Sequence of chain 1.A:
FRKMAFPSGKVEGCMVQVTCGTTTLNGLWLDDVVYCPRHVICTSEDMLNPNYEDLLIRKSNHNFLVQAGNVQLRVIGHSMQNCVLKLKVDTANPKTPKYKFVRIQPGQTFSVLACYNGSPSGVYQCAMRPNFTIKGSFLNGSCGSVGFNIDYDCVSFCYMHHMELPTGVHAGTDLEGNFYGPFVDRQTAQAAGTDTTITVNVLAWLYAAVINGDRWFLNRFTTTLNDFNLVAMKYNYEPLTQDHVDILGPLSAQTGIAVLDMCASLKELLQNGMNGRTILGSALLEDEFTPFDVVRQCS

Binding-site contacts:
Ligand atom C08 contacts residue YMS1 of chain 1.B at 0.1 Å.
Ligand atom O20 contacts residue YMS1 of chain 1.B at 1.4 Å.
Ligand atom N10 contacts residue HIS168 of chain 1.A at 2.9 Å (h-bond).
Ligand atom C05 contacts residue YMS1 of chain 1.B at 0.0 Å.
Ligand atom O22 contacts residue YMS1 of chain 1.B at 0.1 Å (h-bond).
Ligand atom N10 contacts residue YMS1 of chain 1.B at 0.3 Å (h-bond).
Ligand atom C06 contacts residue YMS1 of chain 1.B at 0.1 Å.
Ligand atom O01 contacts residue YMS1 of chain 1.B at 0.1 Å (h-bond).
Ligand atom C26 contacts residue YMS1 of chain 1.B at 0.1 Å.
Ligand atom C13 contacts residue YMS1 of chain 1.B at 0.3 Å.
Ligand atom O18 contacts residue HIS167 of chain 1.A at 2.7 Å (h-bond).
Ligand atom C27 contacts residue YMS1 of chain 1.B at 0.1 Å.
Ligand atom C04 contacts residue YMS1 of chain 1.B at 0.1 Å.
Ligand atom C29 contacts residue YMS1 of chain 1.B at 0.2 Å.
Ligand atom C28 contacts residue YMS1 of chain 1.B at 0.1 Å.
Ligand atom C09 contacts residue YMS1 of chain 1.B at 0.1 Å.
Ligand atom C12 contacts residue YMS1 of chain 1.B at 0.2 Å.
Ligand atom C31 contacts residue YMS1 of chain 1.B at 0.2 Å.
Ligand atom C02 contacts residue YMS1 of chain 1.B at 0.0 Å.
Ligand atom C19 contacts residue CYS149 of chain 1.A at 1.8 Å (hydrophobic).
Ligand atom C25 contacts residue YMS1 of chain 1.B at 0.1 Å.
Ligand atom O21 contacts residue YMS1 of chain 1.B at 0.4 Å (h-bond).
Ligand atom C07 contacts residue YMS1 of chain 1.B at 0.1 Å.
Ligand atom O20 contacts residue CYS149 of chain 1.A at 2.7 Å (h-bond).
Ligand atom C30 contacts residue YMS1 of chain 1.B at 0.2 Å.
Ligand atom C24 contacts residue YMS1 of chain 1.B at 0.0 Å.
Ligand atom C16 contacts residue YMS1 of chain 1.B at 0.2 Å.
Ligand atom C32 contacts residue YMS1 of chain 1.B at 0.2 Å.
Ligand atom C19 contacts residue YMS1 of chain 1.B at 0.2 Å.
Ligand atom C34 contacts residue YMS1 of chain 1.B at 0.1 Å.
Ligand atom N10 contacts residue CYS149 of chain 1.A at 3.0 Å (h-bond).
Ligand atom C14 contacts residue YMS1 of chain 1.B at 0.3 Å.
Ligand atom C33 contacts residue YMS1 of chain 1.B at 0.0 Å.
Ligand atom N03 contacts residue YMS1 of chain 1.B at 0.1 Å (h-bond).
Ligand atom N15 contacts residue YMS1 of chain 1.B at 0.3 Å (h-bond).
Ligand atom O18 contacts residue YMS1 of chain 1.B at 0.4 Å (h-bond).
Ligand atom C11 contacts residue CYS149 of chain 1.A at 2.7 Å (hydrophobic).
Ligand atom C23 contacts residue YMS1 of chain 1.B at 0.1 Å.
Ligand atom C11 contacts residue YMS1 of chain 1.B at 0.2 Å.
Ligand atom C17 contacts residue YMS1 of chain 1.B at 0.2 Å.

The protein below binds the small molecule below.
Small molecule (SMILES): CC(C)C[C@H](NC(=O)OC1CCC(c2ccccc2)CC1)C(=O)N[C@@H](C[C@@H]1CCNC1=O)C(O)S(=O)(=O)O